A small-molecule ligand and the protein it binds are described below.
Small molecule (SMILES): CC(=O)N[C@H]1[C@H](O[C@H]2O[C@H](CO)[C@H](O)[C@H](O)[C@H]2O)[C@@H](NC(C)=O)CO[C@@H]1CO

Binding-site contacts:
Ligand atom O5 contacts residue GLU59 of chain 1.C at 3.2 Å (salt-bridge).
Ligand atom C2 contacts residue SER63 of chain 1.C at 2.4 Å.
Ligand atom C3 contacts residue GLU59 of chain 1.C at 4.1 Å.
Ligand atom O6 contacts residue LYS56 of chain 1.C at 4.3 Å.
Ligand atom C5 contacts residue TYR50 of chain 1.C at 3.3 Å (hydrophobic).
Ligand atom C3 contacts residue SER63 of chain 1.C at 3.7 Å.
Ligand atom O5 contacts residue TYR50 of chain 1.C at 3.8 Å.
Ligand atom O6 contacts residue TYR50 of chain 1.C at 3.6 Å.
Ligand atom C7 contacts residue GLU59 of chain 1.C at 4.5 Å.
Ligand atom C1 contacts residue GLU59 of chain 1.C at 4.2 Å.
Ligand atom O5 contacts residue SER63 of chain 1.C at 2.3 Å (h-bond).
Ligand atom C6 contacts residue GLU59 of chain 1.C at 3.9 Å.
Ligand atom O8 contacts residue GLU59 of chain 1.C at 4.3 Å.
Ligand atom O7 contacts residue ASN60 of chain 1.C at 2.9 Å (h-bond).
Ligand atom N2 contacts residue SER63 of chain 1.C at 2.8 Å (h-bond).
Ligand atom C8 contacts residue THR62 of chain 1.C at 4.1 Å.
Ligand atom C6 contacts residue TYR50 of chain 1.C at 3.5 Å (hydrophobic).
Ligand atom O5 contacts residue PRO58 of chain 1.C at 4.2 Å.
Ligand atom O7 contacts residue GLU59 of chain 1.C at 3.5 Å (salt-bridge).
Ligand atom C1 contacts residue TYR50 of chain 1.C at 4.3 Å (hydrophobic).
Ligand atom C2 contacts residue ASN60 of chain 1.C at 4.4 Å.
Ligand atom O3 contacts residue GLU59 of chain 1.C at 3.9 Å.
Ligand atom N2 contacts residue ASN60 of chain 1.C at 4.3 Å.
Ligand atom C5 contacts residue SER63 of chain 1.C at 3.6 Å.
Ligand atom O7 contacts residue SER63 of chain 1.C at 3.9 Å.
Ligand atom C7 contacts residue ASN60 of chain 1.C at 3.6 Å.
Ligand atom C7 contacts residue SER63 of chain 1.C at 3.5 Å.
Ligand atom C6 contacts residue TRP57 of chain 1.C at 3.8 Å (hydrophobic).
Ligand atom C2 contacts residue GLU59 of chain 1.C at 3.8 Å.
Ligand atom C4 contacts residue GLU59 of chain 1.C at 4.0 Å.
Ligand atom C1 contacts residue SER63 of chain 1.C at 1.4 Å.
Ligand atom C8 contacts residue ASN60 of chain 1.C at 4.5 Å.
Ligand atom C4 contacts residue SER63 of chain 1.C at 4.2 Å.
Ligand atom C5 contacts residue GLU59 of chain 1.C at 4.2 Å.

Sequence of chain 1.C:
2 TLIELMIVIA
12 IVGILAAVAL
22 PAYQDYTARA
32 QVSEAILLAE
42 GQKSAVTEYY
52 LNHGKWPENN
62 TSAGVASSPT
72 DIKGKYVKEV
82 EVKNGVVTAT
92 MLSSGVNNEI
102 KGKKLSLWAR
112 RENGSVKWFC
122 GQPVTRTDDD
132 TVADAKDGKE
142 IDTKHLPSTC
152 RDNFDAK